This small molecule binds to this protein.
Small molecule (SMILES): NCCOP(=O)(O)O

Sequence of chain 1.B:
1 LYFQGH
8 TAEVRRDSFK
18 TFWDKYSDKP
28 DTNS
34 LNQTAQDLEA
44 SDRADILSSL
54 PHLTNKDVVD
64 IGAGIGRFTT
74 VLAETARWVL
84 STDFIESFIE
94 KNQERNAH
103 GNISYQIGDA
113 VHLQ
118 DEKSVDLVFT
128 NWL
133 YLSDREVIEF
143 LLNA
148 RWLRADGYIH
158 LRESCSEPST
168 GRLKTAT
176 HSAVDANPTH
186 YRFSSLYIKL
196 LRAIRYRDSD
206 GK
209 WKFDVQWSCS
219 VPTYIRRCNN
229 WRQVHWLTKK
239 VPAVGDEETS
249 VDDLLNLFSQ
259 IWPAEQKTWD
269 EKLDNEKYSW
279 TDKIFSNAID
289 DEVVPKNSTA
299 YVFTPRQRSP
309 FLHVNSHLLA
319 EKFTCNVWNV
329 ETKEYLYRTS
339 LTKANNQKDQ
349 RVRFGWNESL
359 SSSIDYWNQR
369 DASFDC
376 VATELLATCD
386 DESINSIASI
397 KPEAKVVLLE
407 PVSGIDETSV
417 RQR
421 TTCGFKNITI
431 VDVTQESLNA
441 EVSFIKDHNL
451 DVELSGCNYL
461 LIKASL

Binding-site contacts:
Ligand atom CA contacts residue MSE132 of chain 1.B at 4.0 Å.
Ligand atom N contacts residue LEU34 of chain 1.B at 4.2 Å.
Ligand atom O3 contacts residue LEU34 of chain 1.B at 4.1 Å.
Ligand atom N contacts residue TRP129 of chain 1.B at 3.5 Å.
Ligand atom CB contacts residue LEU34 of chain 1.B at 4.0 Å (hydrophobic).
Ligand atom O3 contacts residue HIS176 of chain 1.B at 2.5 Å (h-bond).
Ligand atom O4 contacts residue MSE132 of chain 1.B at 3.3 Å.
Ligand atom O2 contacts residue PRO165 of chain 1.B at 3.5 Å.
Ligand atom O2 contacts residue SER161 of chain 1.B at 2.7 Å (h-bond).
Ligand atom N contacts residue TRP20 of chain 1.B at 4.2 Å.
Ligand atom O1 contacts residue HIS176 of chain 1.B at 4.0 Å.
Ligand atom O1 contacts residue SER166 of chain 1.B at 2.5 Å (h-bond).
Ligand atom N contacts residue TYR133 of chain 1.B at 2.7 Å (h-bond).
Ligand atom O1 contacts residue LEU34 of chain 1.B at 4.0 Å.
Ligand atom P contacts residue TYR186 of chain 1.B at 4.0 Å.
Ligand atom CB contacts residue TYR133 of chain 1.B at 3.8 Å (hydrophobic).
Ligand atom N contacts residue SAH1 of chain 1.I at 3.7 Å.
Ligand atom CB contacts residue MSE32 of chain 1.B at 3.5 Å.
Ligand atom O4 contacts residue LEU34 of chain 1.B at 3.6 Å.
Ligand atom P contacts residue SER166 of chain 1.B at 3.5 Å.
Ligand atom O4 contacts residue SER166 of chain 1.B at 4.1 Å.
Ligand atom CB contacts residue MSE33 of chain 1.B at 3.8 Å.
Ligand atom N contacts residue MSE132 of chain 1.B at 4.2 Å.
Ligand atom O2 contacts residue MSE132 of chain 1.B at 3.6 Å.
Ligand atom O3 contacts residue MSE132 of chain 1.B at 3.9 Å.
Ligand atom CA contacts residue MSE33 of chain 1.B at 3.9 Å.
Ligand atom O1 contacts residue MSE33 of chain 1.B at 4.2 Å.
Ligand atom P contacts residue HIS176 of chain 1.B at 3.8 Å.
Ligand atom P contacts residue MSE132 of chain 1.B at 3.8 Å.
Ligand atom P contacts residue SER161 of chain 1.B at 4.1 Å.
Ligand atom N contacts residue MSE32 of chain 1.B at 3.6 Å.
Ligand atom CB contacts residue TRP129 of chain 1.B at 3.5 Å (hydrophobic).
Ligand atom O1 contacts residue THR167 of chain 1.B at 4.1 Å.
Ligand atom CA contacts residue TRP129 of chain 1.B at 3.6 Å (hydrophobic).
Ligand atom O3 contacts residue PRO165 of chain 1.B at 4.0 Å.
Ligand atom O2 contacts residue TYR186 of chain 1.B at 3.8 Å.
Ligand atom O3 contacts residue TYR186 of chain 1.B at 2.7 Å (h-bond).
Ligand atom CA contacts residue SER166 of chain 1.B at 3.8 Å.
Ligand atom O4 contacts residue TYR133 of chain 1.B at 3.7 Å.
Ligand atom O2 contacts residue SER166 of chain 1.B at 2.6 Å (h-bond).